Binding-site contacts:
Ligand atom C5 contacts residue TRP95 of chain 1.B at 3.8 Å (hydrophobic).
Ligand atom C6 contacts residue TRP95 of chain 1.B at 3.3 Å (hydrophobic).
Ligand atom N1 contacts residue ASN116 of chain 1.B at 2.8 Å (h-bond).
Ligand atom O3 contacts residue ASN12 of chain 1.B at 3.0 Å (h-bond).
Ligand atom C4 contacts residue TRP108 of chain 2.A at 3.8 Å (hydrophobic).
Ligand atom C4 contacts residue VAL37 of chain 1.B at 3.8 Å (hydrophobic).
Ligand atom C3 contacts residue TYR33 of chain 1.B at 3.6 Å (hydrophobic).
Ligand atom C10 contacts residue SER73 of chain 1.B at 3.7 Å.
Ligand atom C24 contacts residue LEU97 of chain 1.B at 3.6 Å (hydrophobic).
Ligand atom O2 contacts residue ALA38 of chain 1.B at 3.3 Å.
Ligand atom C1 contacts residue SER73 of chain 1.B at 3.7 Å.
Ligand atom C7 contacts residue VAL37 of chain 1.B at 3.5 Å (hydrophobic).
Ligand atom N2 contacts residue THR35 of chain 1.B at 2.9 Å (h-bond).
Ligand atom C3 contacts residue ASN116 of chain 1.B at 3.8 Å.
Ligand atom N2 contacts residue VAL37 of chain 1.B at 3.7 Å.
Ligand atom S1 contacts residue TRP68 of chain 1.B at 3.6 Å.
Ligand atom C23 contacts residue LEU112 of chain 1.B at 3.8 Å (hydrophobic).
Ligand atom C5 contacts residue ASN116 of chain 1.B at 3.8 Å.
Ligand atom C7 contacts residue TRP68 of chain 1.B at 3.8 Å (hydrophobic).
Ligand atom S1 contacts residue THR75 of chain 1.B at 3.4 Å (h-bond).
Ligand atom C23 contacts residue ASP39 of chain 1.B at 3.8 Å.
Ligand atom O3 contacts residue SER16 of chain 1.B at 2.7 Å (h-bond).
Ligand atom C8 contacts residue TRP68 of chain 1.B at 3.6 Å (hydrophobic).
Ligand atom O3 contacts residue TYR33 of chain 1.B at 2.7 Å (h-bond).
Ligand atom C9 contacts residue PHE70 of chain 1.B at 3.8 Å (hydrophobic).
Ligand atom C24 contacts residue TRP108 of chain 2.A at 3.8 Å (hydrophobic).
Ligand atom C9 contacts residue TRP68 of chain 1.B at 3.6 Å (hydrophobic).
Ligand atom C21 contacts residue SER99 of chain 1.B at 3.0 Å.
Ligand atom C10 contacts residue TRP68 of chain 1.B at 3.8 Å (hydrophobic).
Ligand atom C20 contacts residue SER99 of chain 1.B at 3.4 Å.
Ligand atom C7 contacts residue THR35 of chain 1.B at 3.4 Å.
Ligand atom N17 contacts residue SER73 of chain 1.B at 3.0 Å (h-bond).
Ligand atom C8 contacts residue LEU97 of chain 1.B at 3.7 Å (hydrophobic).
Ligand atom O27 contacts residue LEU112 of chain 1.B at 3.7 Å.
Ligand atom C18 contacts residue SER73 of chain 1.B at 3.8 Å.
Ligand atom N1 contacts residue LEU14 of chain 1.B at 3.7 Å.
Ligand atom C2 contacts residue TRP108 of chain 2.A at 3.7 Å (hydrophobic).
Ligand atom O2 contacts residue ASP39 of chain 1.B at 2.9 Å (salt-bridge).
Ligand atom C3 contacts residue SER16 of chain 1.B at 3.6 Å.
Ligand atom C18 contacts residue LEU97 of chain 1.B at 3.8 Å (hydrophobic).

Sequence of chain 2.A:
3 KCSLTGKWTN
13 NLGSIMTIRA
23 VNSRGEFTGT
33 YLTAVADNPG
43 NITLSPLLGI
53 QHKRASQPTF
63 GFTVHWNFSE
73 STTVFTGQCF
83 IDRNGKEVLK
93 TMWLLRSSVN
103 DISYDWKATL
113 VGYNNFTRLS

Sequence of chain 1.B:
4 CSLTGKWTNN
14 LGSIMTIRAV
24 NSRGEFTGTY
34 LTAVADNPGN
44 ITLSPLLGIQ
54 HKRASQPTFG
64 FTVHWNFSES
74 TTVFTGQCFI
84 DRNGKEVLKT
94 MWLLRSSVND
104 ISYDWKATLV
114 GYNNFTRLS

This protein binds this small molecule.
Small molecule (SMILES): O=C(CCCC[C@@H]1SC[C@@H]2NC(=O)N[C@@H]21)Nc1ccc([N+](=O)[O-])cc1